This protein binds this small molecule.
Small molecule (SMILES): Nc1ncnc2[nH]cnc12

Binding-site contacts:
Ligand atom C8 contacts residue GLY111 of chain 1.B at 3.8 Å.
Ligand atom C6 contacts residue GLY111 of chain 1.B at 3.9 Å.
Ligand atom N7 contacts residue THR250 of chain 1.B at 3.8 Å.
Ligand atom N6 contacts residue ASP253 of chain 1.B at 2.8 Å (salt-bridge).
Ligand atom C2 contacts residue PHE208 of chain 1.B at 3.9 Å (hydrophobic).
Ligand atom C8 contacts residue THR250 of chain 1.B at 3.4 Å.
Ligand atom C8 contacts residue ALA109 of chain 1.B at 3.9 Å (hydrophobic).
Ligand atom C6 contacts residue VAL225 of chain 1.B at 3.7 Å (hydrophobic).
Ligand atom C6 contacts residue ASP253 of chain 1.B at 3.8 Å.
Ligand atom C2 contacts residue ASN226 of chain 1.B at 3.9 Å.
Ligand atom C6 contacts residue PHE208 of chain 1.B at 3.7 Å (hydrophobic).
Ligand atom N7 contacts residue VAL267 of chain 1.B at 4.0 Å.
Ligand atom N1 contacts residue PHE208 of chain 1.B at 3.6 Å.
Ligand atom N7 contacts residue ASP251 of chain 1.B at 2.5 Å (salt-bridge).
Ligand atom C5 contacts residue PHE208 of chain 1.B at 3.7 Å (hydrophobic).
Ligand atom N6 contacts residue VAL225 of chain 1.B at 3.6 Å.
Ligand atom C6 contacts residue ASP251 of chain 1.B at 4.0 Å.
Ligand atom C8 contacts residue ASP251 of chain 1.B at 3.2 Å.
Ligand atom C4 contacts residue VAL225 of chain 1.B at 3.9 Å (hydrophobic).
Ligand atom C2 contacts residue VAL225 of chain 1.B at 3.8 Å (hydrophobic).
Ligand atom C5 contacts residue CYS110 of chain 1.B at 3.8 Å (hydrophobic).
Ligand atom N6 contacts residue VAL262 of chain 1.B at 3.7 Å.
Ligand atom C2 contacts residue MET227 of chain 1.B at 3.7 Å (hydrophobic).
Ligand atom C4 contacts residue PHE208 of chain 1.B at 3.8 Å (hydrophobic).
Ligand atom N9 contacts residue ALA109 of chain 1.B at 3.6 Å (h-bond).
Ligand atom C5 contacts residue GLY111 of chain 1.B at 3.4 Å.
Ligand atom N7 contacts residue GLY111 of chain 1.B at 3.3 Å (h-bond).
Ligand atom C5 contacts residue VAL225 of chain 1.B at 3.9 Å (hydrophobic).
Ligand atom C8 contacts residue CYS110 of chain 1.B at 3.4 Å (hydrophobic).
Ligand atom N3 contacts residue ASN226 of chain 1.B at 3.7 Å.
Ligand atom N7 contacts residue CYS110 of chain 1.B at 3.3 Å.
Ligand atom C5 contacts residue ASP251 of chain 1.B at 3.7 Å.
Ligand atom C8 contacts residue VAL267 of chain 1.B at 3.8 Å (hydrophobic).
Ligand atom N1 contacts residue VAL225 of chain 1.B at 3.6 Å.
Ligand atom N3 contacts residue MET227 of chain 1.B at 3.7 Å.
Ligand atom N6 contacts residue GLY111 of chain 1.B at 3.8 Å.
Ligand atom N6 contacts residue ASP251 of chain 1.B at 3.1 Å (salt-bridge).
Ligand atom N9 contacts residue CYS110 of chain 1.B at 3.7 Å.
Ligand atom N3 contacts residue PHE208 of chain 1.B at 3.9 Å.
Ligand atom N3 contacts residue VAL225 of chain 1.B at 3.8 Å.

Sequence of chain 1.B:
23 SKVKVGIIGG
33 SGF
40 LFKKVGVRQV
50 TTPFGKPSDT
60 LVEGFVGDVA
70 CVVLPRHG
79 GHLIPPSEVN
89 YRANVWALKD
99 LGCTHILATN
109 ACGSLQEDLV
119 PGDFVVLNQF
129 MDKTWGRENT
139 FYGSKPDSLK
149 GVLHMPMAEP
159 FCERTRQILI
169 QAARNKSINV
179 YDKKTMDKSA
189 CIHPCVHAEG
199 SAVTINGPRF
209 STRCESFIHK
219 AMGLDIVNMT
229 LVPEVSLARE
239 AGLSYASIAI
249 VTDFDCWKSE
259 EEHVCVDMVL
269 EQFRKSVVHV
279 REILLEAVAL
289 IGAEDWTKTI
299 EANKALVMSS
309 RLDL